Sequence of chain 1.B:
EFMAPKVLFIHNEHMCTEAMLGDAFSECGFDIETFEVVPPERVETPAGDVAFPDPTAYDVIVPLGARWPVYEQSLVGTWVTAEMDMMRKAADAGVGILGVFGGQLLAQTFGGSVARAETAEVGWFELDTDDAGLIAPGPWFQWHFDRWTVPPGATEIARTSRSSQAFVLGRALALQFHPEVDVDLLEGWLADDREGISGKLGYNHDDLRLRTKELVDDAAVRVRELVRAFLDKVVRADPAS

Binding-site contacts:
Ligand atom NE2 contacts residue CYS16 of chain 1.B at 4.3 Å.
Ligand atom O contacts residue TRP190 of chain 1.B at 4.0 Å.
Ligand atom C contacts residue TRP144 of chain 1.B at 4.1 Å (hydrophobic).
Ligand atom OXT contacts residue TRP144 of chain 1.B at 4.4 Å.
Ligand atom O contacts residue TRP144 of chain 1.B at 4.0 Å.
Ligand atom CG contacts residue TRP190 of chain 1.B at 3.8 Å (hydrophobic).
Ligand atom CB contacts residue TRP144 of chain 1.B at 3.5 Å (hydrophobic).
Ligand atom NE2 contacts residue HIS179 of chain 1.B at 2.9 Å (h-bond).
Ligand atom OE1 contacts residue OCS101 of chain 1.B at 4.3 Å.
Ligand atom CB contacts residue TRP190 of chain 1.B at 4.2 Å (hydrophobic).
Ligand atom N contacts residue GLU13 of chain 1.B at 4.5 Å.
Ligand atom CD contacts residue TRP144 of chain 1.B at 3.5 Å (hydrophobic).
Ligand atom OE1 contacts residue TRP144 of chain 1.B at 2.8 Å (h-bond).
Ligand atom N contacts residue ARG67 of chain 1.B at 3.6 Å.
Ligand atom CA contacts residue TRP144 of chain 1.B at 4.1 Å (hydrophobic).
Ligand atom CD contacts residue OCS101 of chain 1.B at 4.2 Å.
Ligand atom CG contacts residue TRP144 of chain 1.B at 4.3 Å (hydrophobic).
Ligand atom NE2 contacts residue OCS101 of chain 1.B at 3.3 Å (h-bond).
Ligand atom CD contacts residue HIS179 of chain 1.B at 3.8 Å.
Ligand atom NE2 contacts residue TRP144 of chain 1.B at 3.8 Å.

A protein and the small-molecule ligand that binds it are described below.
Small molecule (SMILES): NC(=O)CC[C@H](N)C(=O)O